Sequence of chain 2.A:
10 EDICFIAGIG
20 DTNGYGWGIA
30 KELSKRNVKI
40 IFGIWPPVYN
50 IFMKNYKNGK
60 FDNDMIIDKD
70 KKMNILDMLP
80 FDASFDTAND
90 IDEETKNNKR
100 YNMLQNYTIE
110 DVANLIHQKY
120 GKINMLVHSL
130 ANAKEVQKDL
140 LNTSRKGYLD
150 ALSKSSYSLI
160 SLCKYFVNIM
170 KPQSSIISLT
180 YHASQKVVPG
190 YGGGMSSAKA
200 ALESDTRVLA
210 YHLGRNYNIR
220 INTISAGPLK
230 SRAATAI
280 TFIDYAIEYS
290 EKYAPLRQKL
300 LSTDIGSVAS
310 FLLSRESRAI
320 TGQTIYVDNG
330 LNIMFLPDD

This protein binds this small molecule.
Small molecule (SMILES): Oc1cc(CCc2ccccc2)ccc1Oc1ccc(Cl)cc1Cl

Binding-site contacts:
Ligand atom C7 contacts residue NAD1 of chain 2.C at 3.6 Å.
Ligand atom C15 contacts residue ALA232 of chain 2.A at 3.4 Å (hydrophobic).
Ligand atom C22 contacts residue VAL135 of chain 2.A at 4.0 Å (hydrophobic).
Ligand atom C4 contacts residue ALA233 of chain 2.A at 3.8 Å (hydrophobic).
Ligand atom C6 contacts residue TYR190 of chain 2.A at 3.3 Å (hydrophobic).
Ligand atom C25 contacts residue PHE281 of chain 2.A at 3.5 Å (hydrophobic).
Ligand atom CL20 contacts residue NAD1 of chain 2.C at 3.4 Å.
Ligand atom O22 contacts residue NAD1 of chain 2.C at 2.6 Å (h-bond).
Ligand atom C24 contacts residue PHE281 of chain 2.A at 3.6 Å (hydrophobic).
Ligand atom C6 contacts residue NAD1 of chain 2.C at 3.5 Å.
Ligand atom C15 contacts residue ALA130 of chain 2.A at 3.6 Å (hydrophobic).
Ligand atom C19 contacts residue ILE236 of chain 2.A at 3.5 Å (hydrophobic).
Ligand atom C7 contacts residue TYR180 of chain 2.A at 3.6 Å (hydrophobic).
Ligand atom C5 contacts residue NAD1 of chain 2.C at 3.4 Å.
Ligand atom C14 contacts residue ALA232 of chain 2.A at 3.9 Å (hydrophobic).
Ligand atom CL21 contacts residue ASN131 of chain 2.A at 3.8 Å.
Ligand atom C16 contacts residue ALA232 of chain 2.A at 3.8 Å (hydrophobic).
Ligand atom O13 contacts residue NAD1 of chain 2.C at 3.3 Å.
Ligand atom C2 contacts residue NAD1 of chain 2.C at 3.4 Å.
Ligand atom C23 contacts residue ILE236 of chain 2.A at 3.6 Å (hydrophobic).
Ligand atom C18 contacts residue ILE282 of chain 2.A at 3.7 Å (hydrophobic).
Ligand atom C27 contacts residue TYR180 of chain 2.A at 3.9 Å (hydrophobic).
Ligand atom CL21 contacts residue VAL135 of chain 2.A at 3.8 Å.
Ligand atom CL20 contacts residue ALA232 of chain 2.A at 3.1 Å.
Ligand atom CL20 contacts residue ALA130 of chain 2.A at 3.6 Å.
Ligand atom C3 contacts residue NAD1 of chain 2.C at 3.4 Å.
Ligand atom C3 contacts residue ALA233 of chain 2.A at 3.7 Å (hydrophobic).
Ligand atom C1 contacts residue NAD1 of chain 2.C at 3.5 Å.
Ligand atom CL21 contacts residue ALA132 of chain 2.A at 3.5 Å.
Ligand atom C4 contacts residue NAD1 of chain 2.C at 3.1 Å.
Ligand atom C6 contacts residue TYR180 of chain 2.A at 3.8 Å (hydrophobic).
Ligand atom C22 contacts residue ILE236 of chain 2.A at 3.6 Å (hydrophobic).
Ligand atom C26 contacts residue VAL187 of chain 2.A at 3.6 Å (hydrophobic).
Ligand atom C14 contacts residue NAD1 of chain 2.C at 3.9 Å.
Ligand atom O22 contacts residue LYS198 of chain 2.A at 3.8 Å.
Ligand atom C24 contacts residue ILE236 of chain 2.A at 3.1 Å (hydrophobic).
Ligand atom C1 contacts residue TYR190 of chain 2.A at 3.4 Å (hydrophobic).
Ligand atom C16 contacts residue ALA130 of chain 2.A at 3.6 Å (hydrophobic).
Ligand atom C26 contacts residue TYR190 of chain 2.A at 3.9 Å (hydrophobic).
Ligand atom O22 contacts residue TYR190 of chain 2.A at 2.4 Å (h-bond).